A small-molecule ligand and the protein it binds are described below.
Small molecule (SMILES): CC(=O)N[C@H]1[C@H](O[C@H]2[C@H](O)[C@@H](NC(C)=O)CO[C@@H]2CO[C@@H]2O[C@@H](C)[C@@H](O)[C@@H](O)[C@@H]2O)O[C@H](CO)[C@@H](O)[C@@H]1O

Sequence of chain 60.C:
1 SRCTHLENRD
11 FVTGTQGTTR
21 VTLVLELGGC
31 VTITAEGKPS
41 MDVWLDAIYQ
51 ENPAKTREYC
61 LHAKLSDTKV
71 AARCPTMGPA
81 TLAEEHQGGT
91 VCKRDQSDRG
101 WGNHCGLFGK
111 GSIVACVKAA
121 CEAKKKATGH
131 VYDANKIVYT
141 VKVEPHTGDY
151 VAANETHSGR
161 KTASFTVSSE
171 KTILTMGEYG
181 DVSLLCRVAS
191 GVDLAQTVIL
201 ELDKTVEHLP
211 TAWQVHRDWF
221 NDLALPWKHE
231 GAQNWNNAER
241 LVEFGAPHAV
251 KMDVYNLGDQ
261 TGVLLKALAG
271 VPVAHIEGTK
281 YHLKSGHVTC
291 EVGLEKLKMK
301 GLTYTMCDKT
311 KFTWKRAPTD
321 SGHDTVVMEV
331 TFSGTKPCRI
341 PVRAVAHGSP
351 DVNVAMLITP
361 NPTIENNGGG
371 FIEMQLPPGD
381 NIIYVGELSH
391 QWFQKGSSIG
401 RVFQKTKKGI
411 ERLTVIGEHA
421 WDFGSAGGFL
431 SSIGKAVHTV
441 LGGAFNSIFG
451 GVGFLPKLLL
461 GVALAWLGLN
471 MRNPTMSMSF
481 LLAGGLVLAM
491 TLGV

Binding-site contacts:
Ligand atom C2 contacts residue ASN154 of chain 53.C at 2.4 Å.
Ligand atom C8 contacts residue HIS104 of chain 60.C at 3.9 Å.
Ligand atom C6 contacts residue ASN154 of chain 53.C at 3.8 Å.
Ligand atom N2 contacts residue ASN154 of chain 53.C at 2.8 Å (h-bond).
Ligand atom C4 contacts residue ASN154 of chain 53.C at 4.3 Å.
Ligand atom C5 contacts residue HIS104 of chain 60.C at 3.1 Å.
Ligand atom O7 contacts residue GLU155 of chain 53.C at 3.8 Å.
Ligand atom C1 contacts residue ASN154 of chain 53.C at 1.4 Å.
Ligand atom C6 contacts residue HIS104 of chain 60.C at 3.3 Å.
Ligand atom C7 contacts residue GLU155 of chain 53.C at 4.2 Å.
Ligand atom C1 contacts residue HIS104 of chain 60.C at 3.6 Å.
Ligand atom O5 contacts residue HIS104 of chain 60.C at 2.9 Å.
Ligand atom O6 contacts residue HIS104 of chain 60.C at 4.4 Å.
Ligand atom C3 contacts residue ASN154 of chain 53.C at 3.8 Å.
Ligand atom O7 contacts residue ASN154 of chain 53.C at 3.2 Å (h-bond).
Ligand atom C5 contacts residue ASN154 of chain 53.C at 4.3 Å.
Ligand atom C8 contacts residue ASN154 of chain 53.C at 3.6 Å.
Ligand atom O5 contacts residue ASN154 of chain 53.C at 2.4 Å (h-bond).
Ligand atom O5 contacts residue HIS104 of chain 60.C at 4.0 Å.
Ligand atom C8 contacts residue GLU155 of chain 53.C at 3.6 Å.
Ligand atom C5 contacts residue ASN154 of chain 53.C at 3.7 Å.
Ligand atom C1 contacts residue HIS104 of chain 60.C at 4.3 Å.
Ligand atom C7 contacts residue ASN154 of chain 53.C at 3.4 Å.

Sequence of chain 53.C:
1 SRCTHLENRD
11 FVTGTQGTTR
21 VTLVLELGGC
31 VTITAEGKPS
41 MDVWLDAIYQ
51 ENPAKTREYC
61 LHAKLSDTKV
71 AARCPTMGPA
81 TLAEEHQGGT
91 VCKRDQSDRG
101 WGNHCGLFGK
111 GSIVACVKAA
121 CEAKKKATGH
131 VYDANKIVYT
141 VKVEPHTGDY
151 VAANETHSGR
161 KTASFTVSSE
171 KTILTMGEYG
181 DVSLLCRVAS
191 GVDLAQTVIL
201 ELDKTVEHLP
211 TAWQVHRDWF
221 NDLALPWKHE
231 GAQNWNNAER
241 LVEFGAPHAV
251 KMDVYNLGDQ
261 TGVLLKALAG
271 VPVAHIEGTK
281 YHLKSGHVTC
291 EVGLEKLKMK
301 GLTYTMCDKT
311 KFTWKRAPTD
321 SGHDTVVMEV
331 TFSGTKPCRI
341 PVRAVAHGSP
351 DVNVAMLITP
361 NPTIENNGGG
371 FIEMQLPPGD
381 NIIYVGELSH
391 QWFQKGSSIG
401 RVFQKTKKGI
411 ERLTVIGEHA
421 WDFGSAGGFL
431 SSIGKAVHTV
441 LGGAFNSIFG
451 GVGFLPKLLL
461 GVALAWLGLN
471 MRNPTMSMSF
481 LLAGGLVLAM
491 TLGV